Sequence of chain 1.B:
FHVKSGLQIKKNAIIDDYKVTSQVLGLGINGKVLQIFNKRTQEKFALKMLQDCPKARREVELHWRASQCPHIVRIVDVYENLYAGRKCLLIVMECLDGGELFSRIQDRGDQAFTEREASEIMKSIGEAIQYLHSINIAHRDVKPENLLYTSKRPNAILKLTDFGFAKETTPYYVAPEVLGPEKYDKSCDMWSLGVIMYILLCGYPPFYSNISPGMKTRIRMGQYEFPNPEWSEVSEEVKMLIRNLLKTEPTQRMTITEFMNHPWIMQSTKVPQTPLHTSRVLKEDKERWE

Binding-site contacts:
Ligand atom C19 contacts residue LEU40 of chain 1.B at 3.8 Å (hydrophobic).
Ligand atom N16 contacts residue ASP112 of chain 1.B at 3.3 Å.
Ligand atom N15 contacts residue LEU111 of chain 1.B at 3.0 Å (h-bond).
Ligand atom C10 contacts residue GLU109 of chain 1.B at 3.2 Å.
Ligand atom C20 contacts residue LEU111 of chain 1.B at 3.5 Å (hydrophobic).
Ligand atom N16 contacts residue LEU40 of chain 1.B at 3.6 Å.
Ligand atom N15 contacts residue ALA61 of chain 1.B at 3.8 Å.
Ligand atom C5 contacts residue VAL48 of chain 1.B at 3.8 Å (hydrophobic).
Ligand atom C14 contacts residue LEU111 of chain 1.B at 3.9 Å (hydrophobic).
Ligand atom C10 contacts residue ALA61 of chain 1.B at 3.5 Å (hydrophobic).
Ligand atom C18 contacts residue LEU111 of chain 1.B at 3.3 Å (hydrophobic).
Ligand atom C8 contacts residue ASP177 of chain 1.B at 3.3 Å.
Ligand atom N16 contacts residue LEU111 of chain 1.B at 3.6 Å.
Ligand atom C8 contacts residue LEU42 of chain 1.B at 3.7 Å (hydrophobic).
Ligand atom C17 contacts residue LEU40 of chain 1.B at 3.6 Å (hydrophobic).
Ligand atom C3 contacts residue MET108 of chain 1.B at 3.7 Å (hydrophobic).
Ligand atom C3 contacts residue VAL48 of chain 1.B at 3.7 Å (hydrophobic).
Ligand atom C21 contacts residue LEU40 of chain 1.B at 3.7 Å (hydrophobic).
Ligand atom C17 contacts residue LEU111 of chain 1.B at 3.4 Å (hydrophobic).
Ligand atom C22 contacts residue ASP112 of chain 1.B at 3.6 Å.
Ligand atom N7 contacts residue ASP177 of chain 1.B at 3.1 Å (salt-bridge).
Ligand atom O26 contacts residue ASP177 of chain 1.B at 3.6 Å (salt-bridge).
Ligand atom N7 contacts residue GLY43 of chain 1.B at 3.4 Å.
Ligand atom C11 contacts residue ALA61 of chain 1.B at 3.9 Å (hydrophobic).
Ligand atom C10 contacts residue LEU111 of chain 1.B at 3.5 Å (hydrophobic).
Ligand atom C8 contacts residue ASN161 of chain 1.B at 3.6 Å.
Ligand atom C13 contacts residue LEU163 of chain 1.B at 3.5 Å (hydrophobic).
Ligand atom O26 contacts residue LYS63 of chain 1.B at 3.2 Å.
Ligand atom C12 contacts residue LEU163 of chain 1.B at 3.7 Å (hydrophobic).
Ligand atom N7 contacts residue LYS63 of chain 1.B at 3.7 Å.
Ligand atom N16 contacts residue CYS110 of chain 1.B at 3.7 Å.
Ligand atom C17 contacts residue ASP112 of chain 1.B at 3.9 Å.
Ligand atom C21 contacts residue LEU111 of chain 1.B at 3.7 Å (hydrophobic).
Ligand atom C6 contacts residue VAL48 of chain 1.B at 3.9 Å (hydrophobic).
Ligand atom C4 contacts residue VAL48 of chain 1.B at 3.5 Å (hydrophobic).
Ligand atom C6 contacts residue LYS63 of chain 1.B at 3.6 Å.
Ligand atom C19 contacts residue LEU111 of chain 1.B at 3.3 Å (hydrophobic).
Ligand atom C17 contacts residue CYS110 of chain 1.B at 3.4 Å (hydrophobic).
Ligand atom C21 contacts residue ASP112 of chain 1.B at 3.5 Å.
Ligand atom C8 contacts residue GLY43 of chain 1.B at 3.6 Å.

The protein below binds the small molecule below.
Small molecule (SMILES): O=C1NCCc2[nH]c(-c3ccnc(-c4cnc5ccccc5c4)c3)cc21